A small-molecule ligand and the protein it binds are described below.
Small molecule (SMILES): Nc1ccn([C@@H]2O[C@H](CO[P](=O)(O)O[C@H]3[C@@H](O)[C@H](n4ccc(N)nc4=O)O[C@@H]3CO[P](=O)(O)O[C@H]3[C@@H](O)[C@H](n4ccc(N)nc4=O)O[C@@H]3CO)[C@@H](O)[C@H]2O)c(=O)n1

Binding-site contacts:
Ligand atom OP2 contacts residue LYS10 of chain 32.C at 2.9 Å.
Ligand atom O5' contacts residue LYS8 of chain 32.C at 4.5 Å.
Ligand atom C4' contacts residue GLU74 of chain 32.C at 3.9 Å.
Ligand atom OP2 contacts residue LYS8 of chain 32.C at 2.9 Å (salt-bridge).
Ligand atom C1' contacts residue GLU74 of chain 32.C at 3.8 Å.
Ligand atom O3' contacts residue LYS8 of chain 32.C at 3.8 Å.
Ligand atom OP1 contacts residue PRO132 of chain 32.C at 3.6 Å.
Ligand atom OP1 contacts residue ASN134 of chain 32.C at 4.2 Å.
Ligand atom O3' contacts residue ASN134 of chain 32.C at 4.2 Å.
Ligand atom O2' contacts residue ASN134 of chain 32.C at 3.2 Å (h-bond).
Ligand atom P contacts residue LYS8 of chain 32.C at 3.0 Å.
Ligand atom C2' contacts residue ASN134 of chain 32.C at 4.3 Å.
Ligand atom O2' contacts residue LEU135 of chain 32.C at 4.3 Å.
Ligand atom P contacts residue LYS10 of chain 32.C at 4.0 Å.
Ligand atom OP1 contacts residue LYS8 of chain 32.C at 2.6 Å (salt-bridge).
Ligand atom O2' contacts residue GLU74 of chain 32.C at 3.2 Å.
Ligand atom O4' contacts residue GLU74 of chain 32.C at 3.7 Å.
Ligand atom C2' contacts residue GLU74 of chain 32.C at 4.1 Å.
Ligand atom OP1 contacts residue LYS10 of chain 32.C at 4.3 Å.

Sequence of chain 32.C:
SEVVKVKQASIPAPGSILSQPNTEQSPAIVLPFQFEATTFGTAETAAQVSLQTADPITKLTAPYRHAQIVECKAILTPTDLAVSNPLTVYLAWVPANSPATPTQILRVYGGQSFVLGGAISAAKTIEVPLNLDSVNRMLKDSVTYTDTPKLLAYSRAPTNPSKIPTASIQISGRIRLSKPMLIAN